A small-molecule ligand and the protein it binds are described below.
Small molecule (SMILES): O=c1[nH]cnc2c1ncn2[C@@H]1O[C@H](COP(=O)(O)O)[C@@H](O)[C@H]1O

Binding-site contacts:
Ligand atom N1 contacts residue NAD1 of chain 1.BA at 3.6 Å.
Ligand atom C5 contacts residue NAD1 of chain 1.BA at 3.7 Å.
Ligand atom C2 contacts residue NAD1 of chain 1.BA at 3.4 Å.
Ligand atom C3' contacts residue ARG327 of chain 1.C at 3.8 Å.
Ligand atom C2' contacts residue ASP369 of chain 1.C at 3.3 Å.
Ligand atom O3' contacts residue SER73 of chain 1.C at 3.3 Å.
Ligand atom C4 contacts residue NAD1 of chain 1.BA at 3.5 Å.
Ligand atom O2P contacts residue SER334 of chain 1.C at 2.5 Å (h-bond).
Ligand atom O2P contacts residue GLY333 of chain 1.C at 3.1 Å.
Ligand atom C5' contacts residue GLY392 of chain 1.C at 3.7 Å.
Ligand atom O1P contacts residue GLY392 of chain 1.C at 3.1 Å.
Ligand atom O6 contacts residue GLY420 of chain 1.C at 2.9 Å (h-bond).
Ligand atom C8 contacts residue MET75 of chain 1.C at 3.6 Å (hydrophobic).
Ligand atom O1P contacts residue SER334 of chain 1.C at 3.4 Å (h-bond).
Ligand atom O1P contacts residue SER393 of chain 1.C at 2.4 Å (h-bond).
Ligand atom C2' contacts residue ARG327 of chain 1.C at 3.4 Å.
Ligand atom C2 contacts residue CYS336 of chain 1.C at 3.5 Å (hydrophobic).
Ligand atom O2P contacts residue SER393 of chain 1.C at 3.5 Å (h-bond).
Ligand atom O3' contacts residue ARG327 of chain 1.C at 3.1 Å (salt-bridge).
Ligand atom N3 contacts residue NAD1 of chain 1.BA at 3.0 Å (h-bond).
Ligand atom P contacts residue SER393 of chain 1.C at 3.2 Å.
Ligand atom C3' contacts residue MET75 of chain 1.C at 3.7 Å (hydrophobic).
Ligand atom O3P contacts residue SER393 of chain 1.C at 3.0 Å (h-bond).
Ligand atom C4' contacts residue ASP369 of chain 1.C at 3.3 Å.
Ligand atom C6 contacts residue NAD1 of chain 1.BA at 3.7 Å.
Ligand atom O2' contacts residue NAD1 of chain 1.BA at 3.4 Å (h-bond).
Ligand atom N7 contacts residue MET419 of chain 1.C at 3.5 Å (h-bond).
Ligand atom O2P contacts residue GLY371 of chain 1.C at 3.6 Å (h-bond).
Ligand atom O5' contacts residue GLY370 of chain 1.C at 3.5 Å.
Ligand atom C6 contacts residue GLN446 of chain 1.C at 3.4 Å.
Ligand atom O2' contacts residue ARG327 of chain 1.C at 2.9 Å (salt-bridge).
Ligand atom C3' contacts residue ASP369 of chain 1.C at 3.3 Å.
Ligand atom N1 contacts residue GLN446 of chain 1.C at 2.8 Å (h-bond).
Ligand atom P contacts residue SER334 of chain 1.C at 3.6 Å.
Ligand atom O6 contacts residue GLN446 of chain 1.C at 3.0 Å (h-bond).
Ligand atom O3P contacts residue GLY392 of chain 1.C at 3.3 Å (h-bond).
Ligand atom O3' contacts residue MET390 of chain 1.C at 3.4 Å (h-bond).
Ligand atom O1P contacts residue TYR416 of chain 1.C at 2.7 Å (h-bond).
Ligand atom O2' contacts residue ASP369 of chain 1.C at 2.2 Å (salt-bridge).
Ligand atom O3' contacts residue ASP369 of chain 1.C at 2.6 Å (salt-bridge).

Sequence of chain 1.C:
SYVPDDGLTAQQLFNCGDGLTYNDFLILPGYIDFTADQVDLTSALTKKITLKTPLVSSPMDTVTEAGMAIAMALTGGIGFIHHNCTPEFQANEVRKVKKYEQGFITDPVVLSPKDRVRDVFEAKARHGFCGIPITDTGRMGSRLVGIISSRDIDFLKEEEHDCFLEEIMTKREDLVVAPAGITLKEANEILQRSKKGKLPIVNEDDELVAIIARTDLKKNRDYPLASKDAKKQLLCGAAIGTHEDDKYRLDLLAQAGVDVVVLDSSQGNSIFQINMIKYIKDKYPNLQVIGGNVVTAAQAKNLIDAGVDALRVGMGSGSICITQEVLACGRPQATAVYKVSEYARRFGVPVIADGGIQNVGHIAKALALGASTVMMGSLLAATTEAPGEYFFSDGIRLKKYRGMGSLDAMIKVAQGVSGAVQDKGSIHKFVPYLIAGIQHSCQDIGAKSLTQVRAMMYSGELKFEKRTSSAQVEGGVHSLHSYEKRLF